Binding-site contacts:
Ligand atom O5 contacts residue ASN184 of chain 1.J at 2.3 Å (h-bond).
Ligand atom C8 contacts residue TRP228 of chain 1.J at 3.9 Å (hydrophobic).
Ligand atom C3 contacts residue ASP205 of chain 1.J at 3.7 Å.
Ligand atom C7 contacts residue ARG232 of chain 1.J at 3.6 Å.
Ligand atom O6 contacts residue HIS162 of chain 1.J at 3.1 Å (h-bond).
Ligand atom C1 contacts residue ASN184 of chain 1.J at 1.4 Å.
Ligand atom C3 contacts residue ASN184 of chain 1.J at 3.8 Å.
Ligand atom C2 contacts residue ASN184 of chain 1.J at 2.5 Å.
Ligand atom C1 contacts residue ASP205 of chain 1.J at 3.3 Å.
Ligand atom O5 contacts residue HIS162 of chain 1.J at 3.8 Å.
Ligand atom O5 contacts residue SER186 of chain 1.J at 4.1 Å.
Ligand atom C8 contacts residue ARG187 of chain 1.J at 4.1 Å.
Ligand atom O7 contacts residue ARG232 of chain 1.J at 2.7 Å (salt-bridge).
Ligand atom C5 contacts residue ASN184 of chain 1.J at 3.6 Å.
Ligand atom C5 contacts residue HIS162 of chain 1.J at 4.3 Å.
Ligand atom C8 contacts residue ARG232 of chain 1.J at 3.9 Å.
Ligand atom C8 contacts residue SER186 of chain 1.J at 4.3 Å.
Ligand atom C4 contacts residue ASN184 of chain 1.J at 4.2 Å.
Ligand atom N2 contacts residue ASP205 of chain 1.J at 2.9 Å (salt-bridge).
Ligand atom O7 contacts residue ASN184 of chain 1.J at 3.8 Å.
Ligand atom C5 contacts residue SER186 of chain 1.J at 4.0 Å.
Ligand atom C7 contacts residue ASP205 of chain 1.J at 3.9 Å.
Ligand atom N2 contacts residue ASN184 of chain 1.J at 2.9 Å (h-bond).
Ligand atom C6 contacts residue HIS162 of chain 1.J at 3.5 Å.
Ligand atom O5 contacts residue ASP205 of chain 1.J at 4.5 Å.
Ligand atom C7 contacts residue ASN184 of chain 1.J at 3.5 Å.
Ligand atom C2 contacts residue ASP205 of chain 1.J at 3.4 Å.
Ligand atom C8 contacts residue VAL203 of chain 1.J at 3.9 Å (hydrophobic).
Ligand atom C8 contacts residue CYS208 of chain 1.J at 4.4 Å (hydrophobic).
Ligand atom C8 contacts residue ASP205 of chain 1.J at 4.1 Å.
Ligand atom C1 contacts residue SER186 of chain 1.J at 4.2 Å.

The protein below binds the small molecule below.
Small molecule (SMILES): CC(=O)N[C@H]1[C@H](O[C@H]2[C@H](O)[C@@H](NC(C)=O)CO[C@@H]2CO)O[C@H](CO)[C@@H](O[C@@H]2O[C@H](CO)[C@@H](O)[C@H](O)[C@@H]2O)[C@@H]1O

Sequence of chain 1.J:
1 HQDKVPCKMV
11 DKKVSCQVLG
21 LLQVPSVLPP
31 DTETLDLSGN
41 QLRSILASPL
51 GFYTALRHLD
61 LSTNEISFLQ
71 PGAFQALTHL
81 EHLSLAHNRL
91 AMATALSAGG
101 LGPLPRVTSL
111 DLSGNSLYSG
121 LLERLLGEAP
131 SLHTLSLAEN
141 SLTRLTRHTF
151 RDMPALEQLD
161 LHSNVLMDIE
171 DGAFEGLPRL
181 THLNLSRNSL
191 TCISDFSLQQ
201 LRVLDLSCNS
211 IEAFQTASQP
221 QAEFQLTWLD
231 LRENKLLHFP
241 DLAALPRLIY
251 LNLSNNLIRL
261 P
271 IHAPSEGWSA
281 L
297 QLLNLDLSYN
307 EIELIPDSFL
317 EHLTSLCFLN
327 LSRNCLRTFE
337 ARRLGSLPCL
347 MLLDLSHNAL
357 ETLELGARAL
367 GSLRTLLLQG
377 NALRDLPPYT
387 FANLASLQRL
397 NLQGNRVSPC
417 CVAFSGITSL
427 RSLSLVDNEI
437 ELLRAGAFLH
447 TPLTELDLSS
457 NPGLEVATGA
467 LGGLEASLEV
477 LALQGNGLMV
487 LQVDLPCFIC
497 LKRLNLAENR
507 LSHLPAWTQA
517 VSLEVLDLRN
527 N